This small molecule binds to this protein.
Small molecule (SMILES): O=C(O)c1ccccn1

Sequence of chain 1.A:
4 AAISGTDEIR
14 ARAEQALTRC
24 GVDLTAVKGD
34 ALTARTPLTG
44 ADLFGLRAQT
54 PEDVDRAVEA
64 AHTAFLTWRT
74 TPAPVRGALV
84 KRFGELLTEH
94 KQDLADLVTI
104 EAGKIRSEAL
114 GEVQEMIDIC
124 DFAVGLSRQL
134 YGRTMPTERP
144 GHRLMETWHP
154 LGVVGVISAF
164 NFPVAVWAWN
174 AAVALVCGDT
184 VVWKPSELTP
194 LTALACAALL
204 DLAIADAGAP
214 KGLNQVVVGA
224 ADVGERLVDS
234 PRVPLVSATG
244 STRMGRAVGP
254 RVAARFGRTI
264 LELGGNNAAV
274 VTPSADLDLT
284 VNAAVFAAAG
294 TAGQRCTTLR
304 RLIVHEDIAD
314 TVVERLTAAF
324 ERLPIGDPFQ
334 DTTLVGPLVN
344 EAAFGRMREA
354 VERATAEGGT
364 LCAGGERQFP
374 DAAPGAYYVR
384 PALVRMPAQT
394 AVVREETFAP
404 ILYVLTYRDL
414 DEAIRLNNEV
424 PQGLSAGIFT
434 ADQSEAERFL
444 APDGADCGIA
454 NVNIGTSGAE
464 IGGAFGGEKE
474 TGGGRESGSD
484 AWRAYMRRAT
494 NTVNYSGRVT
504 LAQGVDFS

Binding-site contacts:
Ligand atom C3 contacts residue PHE165 of chain 1.A at 3.6 Å (hydrophobic).
Ligand atom O1 contacts residue PHE165 of chain 1.A at 4.0 Å.
Ligand atom C2 contacts residue PHE468 of chain 1.A at 4.1 Å (hydrophobic).
Ligand atom O2 contacts residue PHE165 of chain 1.A at 3.7 Å.
Ligand atom C4 contacts residue VAL169 of chain 1.A at 3.8 Å (hydrophobic).
Ligand atom C5 contacts residue PHE165 of chain 1.A at 3.6 Å (hydrophobic).
Ligand atom C4 contacts residue TRP172 of chain 1.A at 3.2 Å (hydrophobic).
Ligand atom C6 contacts residue PHE165 of chain 1.A at 3.4 Å (hydrophobic).
Ligand atom O1 contacts residue ARG298 of chain 1.A at 4.2 Å.
Ligand atom O2 contacts residue ARG298 of chain 1.A at 3.5 Å.
Ligand atom C5 contacts residue TRP172 of chain 1.A at 3.7 Å (hydrophobic).
Ligand atom C2 contacts residue ARG298 of chain 1.A at 4.1 Å.
Ligand atom C4 contacts residue PHE165 of chain 1.A at 3.6 Å (hydrophobic).
Ligand atom O2 contacts residue PHE468 of chain 1.A at 4.3 Å.
Ligand atom C5 contacts residue VAL169 of chain 1.A at 3.6 Å (hydrophobic).
Ligand atom C1 contacts residue PHE468 of chain 1.A at 3.9 Å (hydrophobic).
Ligand atom O2 contacts residue THR300 of chain 1.A at 3.0 Å (h-bond).
Ligand atom N2 contacts residue GLU118 of chain 1.A at 4.3 Å.
Ligand atom C3 contacts residue TRP172 of chain 1.A at 3.6 Å (hydrophobic).
Ligand atom C6 contacts residue PHE468 of chain 1.A at 3.9 Å (hydrophobic).
Ligand atom O2 contacts residue CYS299 of chain 1.A at 2.9 Å (h-bond).
Ligand atom O1 contacts residue SER460 of chain 1.A at 4.5 Å.
Ligand atom C1 contacts residue PHE165 of chain 1.A at 3.4 Å (hydrophobic).
Ligand atom C5 contacts residue PHE468 of chain 1.A at 4.4 Å (hydrophobic).
Ligand atom N2 contacts residue TRP172 of chain 1.A at 4.4 Å.
Ligand atom N2 contacts residue PHE165 of chain 1.A at 3.5 Å.
Ligand atom C6 contacts residue TRP172 of chain 1.A at 4.5 Å (hydrophobic).
Ligand atom C2 contacts residue CYS299 of chain 1.A at 4.1 Å (hydrophobic).
Ligand atom C2 contacts residue THR300 of chain 1.A at 3.3 Å.
Ligand atom C6 contacts residue CYS299 of chain 1.A at 4.4 Å (hydrophobic).
Ligand atom C2 contacts residue PHE165 of chain 1.A at 3.5 Å (hydrophobic).
Ligand atom O1 contacts residue THR300 of chain 1.A at 2.6 Å (h-bond).
Ligand atom C3 contacts residue GLU118 of chain 1.A at 3.8 Å.